Binding-site contacts:
Ligand atom C2 contacts residue ASN560 of chain 1.B at 2.5 Å.
Ligand atom C7 contacts residue SER526 of chain 1.B at 3.8 Å.
Ligand atom C4 contacts residue ASN560 of chain 1.B at 4.2 Å.
Ligand atom C5 contacts residue ASN560 of chain 1.B at 3.6 Å.
Ligand atom O5 contacts residue ASN560 of chain 1.B at 2.3 Å (h-bond).
Ligand atom C7 contacts residue ASN560 of chain 1.B at 4.5 Å.
Ligand atom O7 contacts residue THR529 of chain 1.B at 2.9 Å (h-bond).
Ligand atom O3 contacts residue ASN560 of chain 1.B at 2.7 Å (h-bond).
Ligand atom C8 contacts residue SER526 of chain 1.B at 3.7 Å.
Ligand atom N2 contacts residue ASN560 of chain 1.B at 3.4 Å (h-bond).
Ligand atom C3 contacts residue ASN560 of chain 1.B at 3.4 Å.
Ligand atom O7 contacts residue SER526 of chain 1.B at 3.5 Å.
Ligand atom C1 contacts residue ASN560 of chain 1.B at 1.4 Å.
Ligand atom O6 contacts residue ASN560 of chain 1.B at 4.2 Å.
Ligand atom C2 contacts residue THR529 of chain 1.B at 4.3 Å.
Ligand atom C7 contacts residue THR529 of chain 1.B at 4.0 Å.

Sequence of chain 1.B:
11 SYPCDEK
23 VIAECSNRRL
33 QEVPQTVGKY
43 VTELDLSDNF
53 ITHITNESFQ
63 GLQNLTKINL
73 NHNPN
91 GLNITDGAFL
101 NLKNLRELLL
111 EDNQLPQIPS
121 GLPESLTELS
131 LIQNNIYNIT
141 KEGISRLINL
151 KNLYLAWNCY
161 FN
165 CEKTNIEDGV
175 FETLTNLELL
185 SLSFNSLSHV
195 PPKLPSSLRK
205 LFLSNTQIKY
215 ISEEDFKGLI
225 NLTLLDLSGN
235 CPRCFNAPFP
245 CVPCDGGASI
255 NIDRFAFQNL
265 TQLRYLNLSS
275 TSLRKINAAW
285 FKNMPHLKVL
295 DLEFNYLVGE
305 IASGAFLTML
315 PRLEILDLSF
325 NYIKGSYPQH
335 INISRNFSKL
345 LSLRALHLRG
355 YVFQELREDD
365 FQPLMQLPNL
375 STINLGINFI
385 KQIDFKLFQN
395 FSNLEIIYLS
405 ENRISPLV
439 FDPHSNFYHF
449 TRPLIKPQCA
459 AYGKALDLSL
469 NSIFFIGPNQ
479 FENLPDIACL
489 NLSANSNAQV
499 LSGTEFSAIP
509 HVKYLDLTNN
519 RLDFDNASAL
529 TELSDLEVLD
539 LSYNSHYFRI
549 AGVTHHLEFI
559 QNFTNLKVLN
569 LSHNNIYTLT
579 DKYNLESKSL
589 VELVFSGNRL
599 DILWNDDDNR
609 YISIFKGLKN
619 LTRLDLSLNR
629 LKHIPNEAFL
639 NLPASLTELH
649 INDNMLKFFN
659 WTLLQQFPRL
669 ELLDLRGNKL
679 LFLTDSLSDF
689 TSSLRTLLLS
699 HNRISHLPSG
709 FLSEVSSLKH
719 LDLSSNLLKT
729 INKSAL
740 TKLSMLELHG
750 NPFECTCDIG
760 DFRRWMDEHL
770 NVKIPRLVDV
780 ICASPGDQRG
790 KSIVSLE

The small molecule below binds the protein below.
Small molecule (SMILES): CC(=O)N[C@@H]1[C@@H](O)[C@H](O)[C@@H](CO)O[C@H]1O